Sequence of chain 1.A:
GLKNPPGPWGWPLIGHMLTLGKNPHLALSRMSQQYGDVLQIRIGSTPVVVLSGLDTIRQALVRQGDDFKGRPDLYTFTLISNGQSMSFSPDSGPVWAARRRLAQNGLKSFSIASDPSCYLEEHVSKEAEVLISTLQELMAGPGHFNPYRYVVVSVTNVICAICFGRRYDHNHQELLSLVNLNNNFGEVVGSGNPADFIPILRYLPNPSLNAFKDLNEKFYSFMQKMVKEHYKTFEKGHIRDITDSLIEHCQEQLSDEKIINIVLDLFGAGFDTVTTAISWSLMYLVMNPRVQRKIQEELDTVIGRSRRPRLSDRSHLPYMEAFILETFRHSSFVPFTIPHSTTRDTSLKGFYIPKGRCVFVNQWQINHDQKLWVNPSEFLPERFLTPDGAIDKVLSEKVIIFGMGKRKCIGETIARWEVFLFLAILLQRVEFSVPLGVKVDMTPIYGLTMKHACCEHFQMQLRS

A protein and the small-molecule ligand that binds it are described below.
Small molecule (SMILES): Cn1ncc(NC(=O)c2nc(-c3c(F)cccc3F)sc2N)c1N1CC[C@@H](N)[C@H](F)CC1

Binding-site contacts:
Ligand atom F22 contacts residue GLU199 of chain 1.A at 3.8 Å.
Ligand atom C15 contacts residue GLY198 of chain 1.A at 3.6 Å.
Ligand atom N2 contacts residue LEU285 of chain 1.A at 3.9 Å.
Ligand atom N23 contacts residue LEU469 of chain 1.A at 3.9 Å.
Ligand atom C20 contacts residue ASN194 of chain 1.A at 3.4 Å.
Ligand atom C13 contacts residue GLY198 of chain 1.A at 3.9 Å.
Ligand atom N34 contacts residue THR294 of chain 1.A at 3.5 Å.
Ligand atom C3 contacts residue GLY289 of chain 1.A at 3.7 Å.
Ligand atom C19 contacts residue ASN196 of chain 1.A at 3.5 Å.
Ligand atom O9 contacts residue GLY289 of chain 1.A at 3.7 Å.
Ligand atom C19 contacts residue ASN194 of chain 1.A at 3.1 Å.
Ligand atom C32 contacts residue ALA290 of chain 1.A at 3.7 Å (hydrophobic).
Ligand atom F33 contacts residue ILE359 of chain 1.A at 3.5 Å.
Ligand atom N34 contacts residue THR470 of chain 1.A at 3.7 Å.
Ligand atom N24 contacts residue ALA290 of chain 1.A at 3.8 Å.
Ligand atom N6 contacts residue LEU285 of chain 1.A at 3.7 Å.
Ligand atom F21 contacts residue LEU227 of chain 1.A at 3.1 Å.
Ligand atom C1 contacts residue GLY289 of chain 1.A at 3.6 Å.
Ligand atom N2 contacts residue GLY289 of chain 1.A at 3.4 Å.
Ligand atom N23 contacts residue VAL201 of chain 1.A at 3.6 Å.
Ligand atom C1 contacts residue LEU285 of chain 1.A at 3.2 Å (hydrophobic).
Ligand atom C32 contacts residue PHE96 of chain 1.A at 3.7 Å (hydrophobic).
Ligand atom N24 contacts residue GLY289 of chain 1.A at 3.8 Å.
Ligand atom C26 contacts residue GLY289 of chain 1.A at 3.8 Å.
Ligand atom F21 contacts residue ASN194 of chain 1.A at 2.9 Å.
Ligand atom N6 contacts residue GLY289 of chain 1.A at 3.6 Å.
Ligand atom C31 contacts residue PHE96 of chain 1.A at 3.8 Å (hydrophobic).
Ligand atom F22 contacts residue VAL200 of chain 1.A at 3.3 Å.
Ligand atom C1 contacts residue ALA290 of chain 1.A at 3.6 Å (hydrophobic).
Ligand atom C18 contacts residue ASN196 of chain 1.A at 3.2 Å.
Ligand atom F22 contacts residue PHE224 of chain 1.A at 3.4 Å.
Ligand atom C20 contacts residue LEU227 of chain 1.A at 3.5 Å (hydrophobic).
Ligand atom C26 contacts residue ALA290 of chain 1.A at 3.7 Å (hydrophobic).
Ligand atom S12 contacts residue GLY198 of chain 1.A at 3.5 Å.
Ligand atom N34 contacts residue LEU469 of chain 1.A at 3.8 Å.
Ligand atom C1 contacts residue ASP286 of chain 1.A at 2.8 Å.
Ligand atom S12 contacts residue VAL201 of chain 1.A at 3.7 Å.
Ligand atom C16 contacts residue GLY198 of chain 1.A at 3.5 Å.
Ligand atom O9 contacts residue ASP293 of chain 1.A at 3.8 Å.
Ligand atom F22 contacts residue GLY198 of chain 1.A at 3.4 Å.